Sequence of chain 3.C:
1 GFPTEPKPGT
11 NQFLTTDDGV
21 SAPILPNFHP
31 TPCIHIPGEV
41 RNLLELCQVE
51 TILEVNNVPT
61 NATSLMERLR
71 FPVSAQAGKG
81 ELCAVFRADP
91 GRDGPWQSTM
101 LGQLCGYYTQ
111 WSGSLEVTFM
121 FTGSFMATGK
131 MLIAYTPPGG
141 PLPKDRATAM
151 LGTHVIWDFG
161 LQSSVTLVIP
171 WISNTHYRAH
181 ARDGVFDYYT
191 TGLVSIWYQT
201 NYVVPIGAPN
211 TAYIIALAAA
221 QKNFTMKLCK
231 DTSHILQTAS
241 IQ

A small-molecule ligand and the protein it binds are described below.
Small molecule (SMILES): Cc1cc(CCCCCCCOc2ccc(C3=NCCO3)cc2)on1

Sequence of chain 3.A:
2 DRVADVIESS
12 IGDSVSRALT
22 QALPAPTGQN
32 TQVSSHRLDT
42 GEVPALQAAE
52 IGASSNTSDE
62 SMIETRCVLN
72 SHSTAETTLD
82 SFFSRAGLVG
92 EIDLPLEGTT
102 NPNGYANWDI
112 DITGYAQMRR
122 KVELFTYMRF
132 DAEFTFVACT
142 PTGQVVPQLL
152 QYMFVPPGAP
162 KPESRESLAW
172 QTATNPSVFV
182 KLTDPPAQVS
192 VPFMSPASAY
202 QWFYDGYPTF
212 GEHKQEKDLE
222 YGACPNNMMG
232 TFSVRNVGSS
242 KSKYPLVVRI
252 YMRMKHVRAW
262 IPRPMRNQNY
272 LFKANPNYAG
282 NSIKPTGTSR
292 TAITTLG

Sequence of chain 4.C:
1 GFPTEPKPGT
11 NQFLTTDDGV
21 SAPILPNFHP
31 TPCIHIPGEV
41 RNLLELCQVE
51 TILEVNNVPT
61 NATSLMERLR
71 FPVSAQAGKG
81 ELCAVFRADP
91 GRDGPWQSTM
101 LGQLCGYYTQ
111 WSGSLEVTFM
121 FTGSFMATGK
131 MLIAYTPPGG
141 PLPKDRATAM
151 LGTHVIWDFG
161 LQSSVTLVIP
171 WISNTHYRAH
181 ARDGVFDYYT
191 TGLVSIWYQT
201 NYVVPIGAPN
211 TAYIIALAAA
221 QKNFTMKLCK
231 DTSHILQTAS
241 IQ

Binding-site contacts:
Ligand atom C4 contacts residue VAL190 of chain 3.A at 3.8 Å (hydrophobic).
Ligand atom C5 contacts residue PHE155 of chain 3.A at 3.9 Å (hydrophobic).
Ligand atom C3 contacts residue PHE155 of chain 3.A at 4.0 Å (hydrophobic).
Ligand atom C5B contacts residue ASP112 of chain 3.A at 3.9 Å.
Ligand atom C4C contacts residue PHE135 of chain 3.A at 3.7 Å (hydrophobic).
Ligand atom O1 contacts residue PHE155 of chain 3.A at 3.5 Å.
Ligand atom C6B contacts residue ILE113 of chain 3.A at 4.0 Å (hydrophobic).
Ligand atom C31 contacts residue PRO177 of chain 3.A at 3.9 Å (hydrophobic).
Ligand atom C2B contacts residue TRP203 of chain 3.A at 4.1 Å (hydrophobic).
Ligand atom C3B contacts residue TRP203 of chain 3.A at 3.2 Å (hydrophobic).
Ligand atom C2C contacts residue VAL192 of chain 3.A at 3.7 Å (hydrophobic).
Ligand atom N2 contacts residue PHE233 of chain 3.A at 3.8 Å.
Ligand atom O1 contacts residue PHE233 of chain 3.A at 3.1 Å.
Ligand atom C5A contacts residue ASN228 of chain 3.A at 4.0 Å.
Ligand atom O1B contacts residue MET230 of chain 3.A at 4.0 Å.
Ligand atom C3B contacts residue ASN228 of chain 3.A at 4.0 Å.
Ligand atom C4A contacts residue ASP112 of chain 3.A at 3.0 Å.
Ligand atom C4B contacts residue TRP203 of chain 3.A at 3.6 Å (hydrophobic).
Ligand atom C2A contacts residue TRP203 of chain 3.A at 3.6 Å (hydrophobic).
Ligand atom C4 contacts residue ILE24 of chain 3.C at 4.0 Å (hydrophobic).
Ligand atom C4C contacts residue VAL192 of chain 3.A at 3.5 Å (hydrophobic).
Ligand atom O1A contacts residue TRP203 of chain 3.A at 3.3 Å.
Ligand atom C5 contacts residue PHE233 of chain 3.A at 3.9 Å (hydrophobic).
Ligand atom N2 contacts residue PHE155 of chain 3.A at 3.6 Å.
Ligand atom C2B contacts residue TYR201 of chain 3.A at 3.4 Å (hydrophobic).
Ligand atom C3C contacts residue PHE135 of chain 3.A at 3.8 Å (hydrophobic).
Ligand atom C4B contacts residue ASN228 of chain 3.A at 4.0 Å.
Ligand atom C6C contacts residue TYR201 of chain 3.A at 4.0 Å (hydrophobic).
Ligand atom O1A contacts residue ASN228 of chain 3.A at 3.7 Å.
Ligand atom C31 contacts residue ILE24 of chain 3.C at 3.6 Å (hydrophobic).
Ligand atom C7C contacts residue MET230 of chain 3.A at 4.0 Å (hydrophobic).
Ligand atom N3A contacts residue ILE113 of chain 3.A at 3.7 Å.
Ligand atom C4A contacts residue THR114 of chain 3.A at 3.6 Å.
Ligand atom O1B contacts residue TYR201 of chain 3.A at 3.4 Å.
Ligand atom C5C contacts residue ILE111 of chain 3.A at 3.7 Å (hydrophobic).
Ligand atom C5B contacts residue ILE113 of chain 3.A at 3.5 Å (hydrophobic).
Ligand atom C5C contacts residue PHE135 of chain 3.A at 3.5 Å (hydrophobic).
Ligand atom C31 contacts residue VAL179 of chain 3.A at 3.5 Å (hydrophobic).
Ligand atom C5B contacts residue ILE111 of chain 3.A at 4.0 Å (hydrophobic).
Ligand atom N3A contacts residue ASP112 of chain 3.A at 2.8 Å (salt-bridge).